Sequence of chain 1.B:
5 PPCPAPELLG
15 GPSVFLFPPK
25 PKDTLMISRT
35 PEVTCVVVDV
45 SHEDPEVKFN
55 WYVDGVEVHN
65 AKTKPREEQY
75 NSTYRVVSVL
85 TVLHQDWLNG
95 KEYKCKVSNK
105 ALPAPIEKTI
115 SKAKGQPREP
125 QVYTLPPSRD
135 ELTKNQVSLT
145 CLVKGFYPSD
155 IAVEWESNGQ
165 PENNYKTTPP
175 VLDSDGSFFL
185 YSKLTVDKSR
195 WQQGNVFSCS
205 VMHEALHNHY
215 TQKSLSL

A small-molecule ligand and the protein it binds are described below.
Small molecule (SMILES): CC(=O)N[C@H]1[C@H](O[C@H]2[C@H](O)[C@@H](NC(C)=O)CO[C@@H]2CO[C@@H]2O[C@@H](C)[C@@H](O)[C@@H](O)[C@@H]2O)O[C@H](CO)[C@@H](O[C@@H]2O[C@H](CO[C@H]3O[C@H](CO)[C@@H](O)[C@H](O)[C@@H]3O[C@@H]3O[C@H](CO)[C@@H](O)[C@H](O)[C@H]3NC(C)=O)[C@@H](O)[C@H](O[C@@H]3O[C@H](CO)[C@@H](O)[C@H](O)[C@@H]3O[C@@H]3O[C@H](CO)[C@@H](O)[C@H](O)[C@H]3NC(C)=O)[C@@H]2O)[C@@H]1O

Binding-site contacts:
Ligand atom O6 contacts residue PHE21 of chain 1.B at 3.5 Å.
Ligand atom O5 contacts residue GLN73 of chain 1.B at 3.8 Å.
Ligand atom O3 contacts residue VAL42 of chain 1.B at 3.9 Å.
Ligand atom N2 contacts residue ASP43 of chain 1.B at 2.9 Å (salt-bridge).
Ligand atom C7 contacts residue ARG79 of chain 1.B at 3.5 Å.
Ligand atom C1 contacts residue PHE19 of chain 1.B at 3.9 Å (hydrophobic).
Ligand atom O4 contacts residue LYS24 of chain 1.B at 3.3 Å (salt-bridge).
Ligand atom C3 contacts residue ASP43 of chain 1.B at 3.7 Å.
Ligand atom C8 contacts residue GLU11 of chain 1.B at 3.8 Å.
Ligand atom O3 contacts residue LYS24 of chain 1.B at 3.7 Å.
Ligand atom O7 contacts residue VAL42 of chain 1.B at 3.4 Å.
Ligand atom C6 contacts residue GLN73 of chain 1.B at 3.5 Å.
Ligand atom C6 contacts residue THR38 of chain 1.B at 3.8 Å.
Ligand atom O7 contacts residue ASN75 of chain 1.B at 3.2 Å (h-bond).
Ligand atom O5 contacts residue VAL42 of chain 1.B at 3.9 Å.
Ligand atom O5 contacts residue ASN75 of chain 1.B at 2.4 Å (h-bond).
Ligand atom C8 contacts residue ALA9 of chain 1.B at 3.5 Å (hydrophobic).
Ligand atom C8 contacts residue ARG79 of chain 1.B at 3.5 Å.
Ligand atom C5 contacts residue ASN75 of chain 1.B at 3.6 Å.
Ligand atom C1 contacts residue PHE21 of chain 1.B at 3.8 Å (hydrophobic).
Ligand atom C5 contacts residue PHE21 of chain 1.B at 3.7 Å (hydrophobic).
Ligand atom O6 contacts residue THR38 of chain 1.B at 3.9 Å.
Ligand atom C7 contacts residue ASP43 of chain 1.B at 3.6 Å.
Ligand atom C6 contacts residue PHE19 of chain 1.B at 3.7 Å (hydrophobic).
Ligand atom C2 contacts residue ASN75 of chain 1.B at 2.4 Å.
Ligand atom C3 contacts residue ASN75 of chain 1.B at 3.8 Å.
Ligand atom C3 contacts residue PHE19 of chain 1.B at 3.8 Å (hydrophobic).
Ligand atom O7 contacts residue VAL40 of chain 1.B at 3.8 Å.
Ligand atom N2 contacts residue ASN75 of chain 1.B at 3.0 Å (h-bond).
Ligand atom C4 contacts residue PHE19 of chain 1.B at 3.8 Å (hydrophobic).
Ligand atom C8 contacts residue ASP43 of chain 1.B at 3.4 Å.
Ligand atom O4 contacts residue VAL42 of chain 1.B at 3.4 Å.
Ligand atom C7 contacts residue ASN75 of chain 1.B at 3.3 Å.
Ligand atom C3 contacts residue VAL42 of chain 1.B at 3.8 Å (hydrophobic).
Ligand atom O7 contacts residue ARG79 of chain 1.B at 2.8 Å (salt-bridge).
Ligand atom C1 contacts residue ASN75 of chain 1.B at 1.4 Å.
Ligand atom C2 contacts residue ASP43 of chain 1.B at 3.8 Å.
Ligand atom C2 contacts residue PHE21 of chain 1.B at 3.8 Å (hydrophobic).
Ligand atom C6 contacts residue PHE21 of chain 1.B at 3.9 Å (hydrophobic).
Ligand atom C2 contacts residue PHE19 of chain 1.B at 3.6 Å (hydrophobic).